Sequence of chain 1.A:
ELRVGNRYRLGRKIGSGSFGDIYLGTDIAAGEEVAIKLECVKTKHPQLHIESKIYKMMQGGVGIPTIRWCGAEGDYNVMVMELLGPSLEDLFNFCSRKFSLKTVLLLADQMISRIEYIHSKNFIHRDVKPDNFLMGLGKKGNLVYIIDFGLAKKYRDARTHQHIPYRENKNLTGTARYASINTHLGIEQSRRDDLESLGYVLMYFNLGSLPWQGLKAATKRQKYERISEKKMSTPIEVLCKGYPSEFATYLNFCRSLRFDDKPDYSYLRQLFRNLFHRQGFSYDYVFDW

The protein below binds the small molecule below.
Small molecule (SMILES): CC(C)C[C@H](NC(=O)[C@H](COP(=O)(O)O)NC(=O)[C@H](C)NC(=O)[C@@H](NC(=O)[C@@H](N)COP(=O)(O)O)C(C)C)C(=O)N[C@H](C(=O)N[C@H](C=O)COP(=O)(O)O)[C@@H](C)O

Binding-site contacts:
Ligand atom OG contacts residue ASP135 of chain 1.A at 3.3 Å (salt-bridge).
Ligand atom O1P contacts residue LYS137 of chain 1.A at 2.8 Å (salt-bridge).
Ligand atom CB contacts residue GLY182 of chain 1.A at 3.4 Å.
Ligand atom O contacts residue GLY182 of chain 1.A at 3.3 Å (h-bond).
Ligand atom CA contacts residue GLY182 of chain 1.A at 3.5 Å.
Ligand atom O3P contacts residue GLN221 of chain 1.A at 3.4 Å.
Ligand atom O1P contacts residue LYS178 of chain 1.A at 3.2 Å (salt-bridge).
Ligand atom N contacts residue THR181 of chain 1.A at 2.9 Å (h-bond).
Ligand atom O contacts residue SER26 of chain 1.A at 2.6 Å (h-bond).
Ligand atom P contacts residue ASP156 of chain 1.A at 3.6 Å.
Ligand atom O contacts residue GLY182 of chain 1.A at 3.0 Å (h-bond).
Ligand atom O contacts residue LEU159 of chain 1.A at 3.4 Å.
Ligand atom CD1 contacts residue LEU180 of chain 1.A at 3.4 Å (hydrophobic).
Ligand atom CG1 contacts residue ARG185 of chain 1.A at 3.3 Å.
Ligand atom O1P contacts residue ARG134 of chain 1.A at 2.8 Å (salt-bridge).
Ligand atom CB contacts residue THR181 of chain 1.A at 3.0 Å.
Ligand atom O1P contacts residue GLY222 of chain 1.A at 3.1 Å (h-bond).
Ligand atom CG contacts residue GLY182 of chain 1.A at 3.5 Å.
Ligand atom O contacts residue LEU180 of chain 1.A at 3.5 Å (h-bond).
Ligand atom CD2 contacts residue TYR232 of chain 1.A at 3.6 Å (hydrophobic).
Ligand atom N contacts residue GLY182 of chain 1.A at 2.7 Å (h-bond).
Ligand atom CA contacts residue THR181 of chain 1.A at 3.1 Å.
Ligand atom O contacts residue THR181 of chain 1.A at 3.4 Å.
Ligand atom O contacts residue ARG185 of chain 1.A at 3.0 Å (salt-bridge).
Ligand atom O3P contacts residue GLY25 of chain 1.A at 3.0 Å.
Ligand atom O3P contacts residue ARG185 of chain 1.A at 3.0 Å (salt-bridge).
Ligand atom CD1 contacts residue TYR232 of chain 1.A at 3.4 Å (hydrophobic).
Ligand atom OG contacts residue THR181 of chain 1.A at 3.4 Å (h-bond).
Ligand atom O2P contacts residue ASP135 of chain 1.A at 3.5 Å (salt-bridge).
Ligand atom O contacts residue ALA184 of chain 1.A at 3.4 Å (h-bond).
Ligand atom N contacts residue LYS231 of chain 1.A at 3.4 Å (salt-bridge).
Ligand atom O2P contacts residue ASP156 of chain 1.A at 2.5 Å (salt-bridge).
Ligand atom O contacts residue LYS137 of chain 1.A at 3.4 Å (salt-bridge).
Ligand atom O3P contacts residue SER26 of chain 1.A at 3.0 Å (h-bond).
Ligand atom O1P contacts residue ASP156 of chain 1.A at 3.5 Å (salt-bridge).
Ligand atom CB contacts residue LYS231 of chain 1.A at 3.5 Å.
Ligand atom OG contacts residue LYS137 of chain 1.A at 3.1 Å (salt-bridge).
Ligand atom O3P contacts residue ARG134 of chain 1.A at 3.0 Å (salt-bridge).
Ligand atom O1P contacts residue LYS231 of chain 1.A at 3.3 Å (salt-bridge).
Ligand atom O2P contacts residue ARG185 of chain 1.A at 3.0 Å (salt-bridge).